Sequence of chain 1.A:
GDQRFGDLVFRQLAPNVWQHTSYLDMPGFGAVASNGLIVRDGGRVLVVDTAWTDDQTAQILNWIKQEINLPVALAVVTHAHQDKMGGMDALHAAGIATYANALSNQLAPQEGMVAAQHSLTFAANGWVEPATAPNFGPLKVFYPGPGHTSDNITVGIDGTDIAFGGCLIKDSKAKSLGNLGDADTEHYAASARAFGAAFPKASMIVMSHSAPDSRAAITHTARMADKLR

A protein and the small-molecule ligand that binds it are described below.
Small molecule (SMILES): Cc1cc2oc(=O)cc(CP(=O)(O)O)c2cc1C

Binding-site contacts:
Ligand atom O14 contacts residue HIS85 of chain 1.A at 3.4 Å (h-bond).
Ligand atom P11 contacts residue ZN1 of chain 1.C at 2.9 Å.
Ligand atom O14 contacts residue ACT1 of chain 1.E at 3.8 Å.
Ligand atom P11 contacts residue HIS152 of chain 1.A at 3.9 Å.
Ligand atom P11 contacts residue HIS85 of chain 1.A at 3.7 Å.
Ligand atom P11 contacts residue ASP87 of chain 1.A at 3.5 Å.
Ligand atom C03 contacts residue MET30 of chain 1.A at 3.6 Å (hydrophobic).
Ligand atom O14 contacts residue ZN1 of chain 1.C at 3.7 Å.
Ligand atom O12 contacts residue CYS171 of chain 1.A at 3.9 Å.
Ligand atom C18 contacts residue ACT1 of chain 1.E at 3.8 Å.
Ligand atom O14 contacts residue HIS152 of chain 1.A at 3.0 Å.
Ligand atom O13 contacts residue HIS83 of chain 1.A at 3.3 Å (h-bond).
Ligand atom O14 contacts residue ZN1 of chain 1.B at 2.9 Å.
Ligand atom C09 contacts residue ASN183 of chain 1.A at 3.5 Å.
Ligand atom O12 contacts residue ZN1 of chain 1.C at 1.9 Å.
Ligand atom O13 contacts residue ZN1 of chain 1.B at 1.9 Å.
Ligand atom O13 contacts residue ZN1 of chain 1.C at 3.0 Å.
Ligand atom P11 contacts residue ACT1 of chain 1.E at 3.8 Å.
Ligand atom O13 contacts residue HIS152 of chain 1.A at 3.4 Å (h-bond).
Ligand atom C08 contacts residue ASN183 of chain 1.A at 3.3 Å.
Ligand atom O05 contacts residue ASN183 of chain 1.A at 3.4 Å (h-bond).
Ligand atom O12 contacts residue ASP87 of chain 1.A at 3.0 Å (salt-bridge).
Ligand atom C04 contacts residue MET30 of chain 1.A at 3.9 Å (hydrophobic).
Ligand atom O07 contacts residue ASN183 of chain 1.A at 3.8 Å.
Ligand atom C04 contacts residue ASN183 of chain 1.A at 3.5 Å.
Ligand atom P11 contacts residue ZN1 of chain 1.B at 2.9 Å.
Ligand atom O12 contacts residue HIS213 of chain 1.A at 3.1 Å (h-bond).
Ligand atom O12 contacts residue ACT1 of chain 1.E at 2.8 Å (h-bond).
Ligand atom O14 contacts residue ASN183 of chain 1.A at 2.9 Å (h-bond).
Ligand atom O13 contacts residue HIS85 of chain 1.A at 3.1 Å (h-bond).
Ligand atom C06 contacts residue ASN183 of chain 1.A at 3.3 Å.
Ligand atom C15 contacts residue ASN183 of chain 1.A at 3.6 Å.
Ligand atom C01 contacts residue PHE33 of chain 1.A at 3.5 Å (hydrophobic).
Ligand atom C10 contacts residue ASP87 of chain 1.A at 3.8 Å.
Ligand atom O13 contacts residue ASP87 of chain 1.A at 2.7 Å (salt-bridge).
Ligand atom O12 contacts residue ZN1 of chain 1.B at 3.8 Å.
Ligand atom C17 contacts residue MET30 of chain 1.A at 3.8 Å (hydrophobic).
Ligand atom O13 contacts residue CYS171 of chain 1.A at 3.6 Å (h-bond).
Ligand atom C02 contacts residue MET30 of chain 1.A at 3.6 Å (hydrophobic).
Ligand atom C03 contacts residue ASN183 of chain 1.A at 4.0 Å.